Sequence of chain 1.B:
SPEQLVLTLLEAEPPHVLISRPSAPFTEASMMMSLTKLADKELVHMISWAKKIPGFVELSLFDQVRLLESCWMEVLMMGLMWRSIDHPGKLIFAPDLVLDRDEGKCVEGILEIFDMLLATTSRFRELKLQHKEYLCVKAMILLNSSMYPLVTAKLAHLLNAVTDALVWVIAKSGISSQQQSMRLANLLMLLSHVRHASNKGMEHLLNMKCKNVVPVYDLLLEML

This small molecule binds to this protein.
Small molecule (SMILES): O=C(N1CCc2ccc(O)cc2C1)C(F)(F)F

Binding-site contacts:
Ligand atom FAC contacts residue GLY212 of chain 1.B at 3.4 Å.
Ligand atom CAM contacts residue ALA42 of chain 1.B at 4.2 Å (hydrophobic).
Ligand atom CAN contacts residue PHE96 of chain 1.B at 3.8 Å (hydrophobic).
Ligand atom CAM contacts residue GLU45 of chain 1.B at 3.0 Å.
Ligand atom CAJ contacts residue MET80 of chain 1.B at 4.2 Å (hydrophobic).
Ligand atom CAQ contacts residue ILE113 of chain 1.B at 4.2 Å (hydrophobic).
Ligand atom CAG contacts residue PHE96 of chain 1.B at 4.1 Å (hydrophobic).
Ligand atom CAH contacts residue ALA42 of chain 1.B at 3.8 Å (hydrophobic).
Ligand atom OAB contacts residue ALA42 of chain 1.B at 3.6 Å.
Ligand atom CAO contacts residue PHE96 of chain 1.B at 3.8 Å (hydrophobic).
Ligand atom CAM contacts residue LEU79 of chain 1.B at 4.2 Å (hydrophobic).
Ligand atom CAF contacts residue LEU79 of chain 1.B at 3.7 Å (hydrophobic).
Ligand atom FAC contacts residue MET76 of chain 1.B at 4.1 Å.
Ligand atom FAC contacts residue ILE116 of chain 1.B at 4.1 Å.
Ligand atom CAM contacts residue PHE96 of chain 1.B at 4.2 Å (hydrophobic).
Ligand atom CAI contacts residue PHE96 of chain 1.B at 4.3 Å (hydrophobic).
Ligand atom CAJ contacts residue PHE96 of chain 1.B at 4.2 Å (hydrophobic).
Ligand atom OAB contacts residue LEU41 of chain 1.B at 3.1 Å.
Ligand atom FAD contacts residue ILE113 of chain 1.B at 3.3 Å.
Ligand atom CAG contacts residue LEU83 of chain 1.B at 4.0 Å (hydrophobic).
Ligand atom CAF contacts residue GLU45 of chain 1.B at 3.2 Å.
Ligand atom OAA contacts residue MET35 of chain 1.B at 4.2 Å.
Ligand atom CAI contacts residue MET80 of chain 1.B at 3.9 Å (hydrophobic).
Ligand atom CAH contacts residue GLU45 of chain 1.B at 4.3 Å.
Ligand atom CAK contacts residue LEU38 of chain 1.B at 4.0 Å (hydrophobic).
Ligand atom FAE contacts residue GLY212 of chain 1.B at 3.3 Å.
Ligand atom CAI contacts residue LEU83 of chain 1.B at 4.3 Å (hydrophobic).
Ligand atom FAE contacts residue HIS215 of chain 1.B at 4.0 Å.
Ligand atom CAM contacts residue LEU41 of chain 1.B at 4.3 Å (hydrophobic).
Ligand atom CAH contacts residue LEU38 of chain 1.B at 3.7 Å (hydrophobic).
Ligand atom CAQ contacts residue GLY212 of chain 1.B at 4.2 Å.
Ligand atom CAH contacts residue PHE96 of chain 1.B at 4.1 Å (hydrophobic).
Ligand atom OAB contacts residue GLU45 of chain 1.B at 2.1 Å (salt-bridge).
Ligand atom CAG contacts residue LEU79 of chain 1.B at 3.6 Å (hydrophobic).
Ligand atom CAK contacts residue PHE96 of chain 1.B at 4.2 Å (hydrophobic).
Ligand atom OAA contacts residue LEU216 of chain 1.B at 4.1 Å.
Ligand atom CAN contacts residue LEU79 of chain 1.B at 4.3 Å (hydrophobic).
Ligand atom FAD contacts residue ILE116 of chain 1.B at 4.0 Å.
Ligand atom CAI contacts residue MET76 of chain 1.B at 4.2 Å (hydrophobic).
Ligand atom FAC contacts residue MET80 of chain 1.B at 3.7 Å.